Sequence of chain 1.B:
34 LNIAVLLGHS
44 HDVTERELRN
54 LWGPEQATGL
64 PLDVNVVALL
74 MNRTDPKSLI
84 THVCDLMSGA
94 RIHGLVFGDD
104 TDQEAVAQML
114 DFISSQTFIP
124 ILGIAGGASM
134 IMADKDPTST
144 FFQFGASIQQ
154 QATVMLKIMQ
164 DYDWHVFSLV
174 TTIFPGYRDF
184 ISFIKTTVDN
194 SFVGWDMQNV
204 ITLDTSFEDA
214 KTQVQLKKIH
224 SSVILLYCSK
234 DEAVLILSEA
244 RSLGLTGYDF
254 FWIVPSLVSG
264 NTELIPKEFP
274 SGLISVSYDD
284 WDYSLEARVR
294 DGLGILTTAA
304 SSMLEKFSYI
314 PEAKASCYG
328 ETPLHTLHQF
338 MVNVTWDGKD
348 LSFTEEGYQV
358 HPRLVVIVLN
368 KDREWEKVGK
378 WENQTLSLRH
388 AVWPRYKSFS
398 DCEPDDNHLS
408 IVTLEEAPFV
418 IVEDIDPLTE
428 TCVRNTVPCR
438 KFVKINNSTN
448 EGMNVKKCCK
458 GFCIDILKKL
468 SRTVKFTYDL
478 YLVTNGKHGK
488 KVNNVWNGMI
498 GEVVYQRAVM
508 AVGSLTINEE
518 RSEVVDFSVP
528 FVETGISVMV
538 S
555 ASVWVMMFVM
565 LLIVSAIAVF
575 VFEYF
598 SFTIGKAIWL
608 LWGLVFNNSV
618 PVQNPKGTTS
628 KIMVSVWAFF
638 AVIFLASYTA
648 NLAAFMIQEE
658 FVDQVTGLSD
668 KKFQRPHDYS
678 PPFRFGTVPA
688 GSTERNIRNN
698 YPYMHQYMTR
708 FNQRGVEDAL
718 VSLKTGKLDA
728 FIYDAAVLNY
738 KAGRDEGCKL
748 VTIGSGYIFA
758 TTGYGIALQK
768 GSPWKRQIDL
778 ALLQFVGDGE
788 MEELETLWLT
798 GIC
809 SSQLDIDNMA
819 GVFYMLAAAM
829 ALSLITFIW

Binding-site contacts:
Ligand atom C2 contacts residue ASN443 of chain 1.B at 2.5 Å.
Ligand atom O3 contacts residue ILE442 of chain 1.B at 3.4 Å.
Ligand atom C4 contacts residue ILE442 of chain 1.B at 4.1 Å (hydrophobic).
Ligand atom C1 contacts residue ASN443 of chain 1.B at 1.4 Å.
Ligand atom C2 contacts residue ILE442 of chain 1.B at 3.6 Å (hydrophobic).
Ligand atom O5 contacts residue ASN443 of chain 1.B at 2.4 Å (h-bond).
Ligand atom O7 contacts residue ASN443 of chain 1.B at 2.9 Å (h-bond).
Ligand atom C8 contacts residue ILE442 of chain 1.B at 3.4 Å (hydrophobic).
Ligand atom O3 contacts residue ASN443 of chain 1.B at 4.4 Å.
Ligand atom C3 contacts residue ASN443 of chain 1.B at 3.6 Å.
Ligand atom C1 contacts residue ILE442 of chain 1.B at 4.2 Å (hydrophobic).
Ligand atom N2 contacts residue ILE442 of chain 1.B at 3.8 Å.
Ligand atom C4 contacts residue ASN443 of chain 1.B at 3.7 Å.
Ligand atom N2 contacts residue ASN443 of chain 1.B at 3.4 Å (h-bond).
Ligand atom C6 contacts residue ASN443 of chain 1.B at 4.5 Å.
Ligand atom O7 contacts residue ILE442 of chain 1.B at 3.1 Å (h-bond).
Ligand atom C7 contacts residue ILE442 of chain 1.B at 3.1 Å (hydrophobic).
Ligand atom C5 contacts residue ASN443 of chain 1.B at 3.5 Å.
Ligand atom C7 contacts residue ASN443 of chain 1.B at 3.4 Å.
Ligand atom C3 contacts residue ILE442 of chain 1.B at 3.9 Å (hydrophobic).

A protein and the small-molecule ligand that binds it are described below.
Small molecule (SMILES): CC(=O)N[C@@H]1[C@@H](O)[C@H](O)[C@@H](CO)O[C@H]1O